Sequence of chain 1.P:
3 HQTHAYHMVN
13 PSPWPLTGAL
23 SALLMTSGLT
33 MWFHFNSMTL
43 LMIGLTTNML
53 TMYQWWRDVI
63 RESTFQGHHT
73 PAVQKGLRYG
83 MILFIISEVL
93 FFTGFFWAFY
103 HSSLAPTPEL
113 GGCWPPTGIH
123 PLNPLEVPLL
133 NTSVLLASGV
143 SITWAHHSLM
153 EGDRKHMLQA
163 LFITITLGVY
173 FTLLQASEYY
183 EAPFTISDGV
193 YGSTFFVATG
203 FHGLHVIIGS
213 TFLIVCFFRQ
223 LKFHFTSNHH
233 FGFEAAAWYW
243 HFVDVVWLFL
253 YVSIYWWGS

Sequence of chain 1.W:
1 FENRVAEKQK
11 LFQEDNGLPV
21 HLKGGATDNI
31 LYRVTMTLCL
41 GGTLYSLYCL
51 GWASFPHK

A small-molecule ligand and the protein it binds are described below.
Small molecule (SMILES): C[C@H](CCC(=O)O)[C@H]1CC[C@H]2[C@@H]3[C@H](O)C[C@@H]4C[C@H](O)CC[C@]4(C)[C@H]3C[C@H](O)[C@]12C

Binding-site contacts:
Ligand atom C18 contacts residue LEU160 of chain 1.P at 4.1 Å (hydrophobic).
Ligand atom C6 contacts residue LEU160 of chain 1.P at 4.5 Å (hydrophobic).
Ligand atom C15 contacts residue LEU160 of chain 1.P at 4.1 Å (hydrophobic).
Ligand atom C23 contacts residue LEU160 of chain 1.P at 4.5 Å (hydrophobic).
Ligand atom C3 contacts residue PHE164 of chain 1.P at 4.4 Å (hydrophobic).
Ligand atom C16 contacts residue LEU160 of chain 1.P at 4.2 Å (hydrophobic).
Ligand atom C4 contacts residue PHE164 of chain 1.P at 4.5 Å (hydrophobic).
Ligand atom O7 contacts residue GLN161 of chain 1.P at 4.3 Å.
Ligand atom C10 contacts residue PHE164 of chain 1.P at 4.3 Å (hydrophobic).
Ligand atom C6 contacts residue GLN161 of chain 1.P at 4.0 Å.
Ligand atom C24 contacts residue ARG156 of chain 1.P at 3.1 Å.
Ligand atom C5 contacts residue PHE164 of chain 1.P at 3.8 Å (hydrophobic).
Ligand atom C23 contacts residue PHE1 of chain 1.W at 4.4 Å (hydrophobic).
Ligand atom C24 contacts residue PHE1 of chain 1.W at 3.8 Å (hydrophobic).
Ligand atom C6 contacts residue PHE164 of chain 1.P at 3.8 Å (hydrophobic).
Ligand atom O25 contacts residue PHE1 of chain 1.W at 2.7 Å (h-bond).
Ligand atom C19 contacts residue PHE219 of chain 1.P at 3.5 Å (hydrophobic).
Ligand atom C15 contacts residue LYS157 of chain 1.P at 4.4 Å.
Ligand atom O26 contacts residue ARG156 of chain 1.P at 2.6 Å (salt-bridge).
Ligand atom C7 contacts residue LEU160 of chain 1.P at 4.4 Å (hydrophobic).
Ligand atom C18 contacts residue LEU223 of chain 1.P at 3.3 Å (hydrophobic).
Ligand atom C23 contacts residue ARG156 of chain 1.P at 3.9 Å.
Ligand atom C7 contacts residue GLN161 of chain 1.P at 4.0 Å.
Ligand atom C19 contacts residue PHE164 of chain 1.P at 3.3 Å (hydrophobic).
Ligand atom C1 contacts residue PHE164 of chain 1.P at 4.4 Å (hydrophobic).
Ligand atom O25 contacts residue ARG156 of chain 1.P at 2.9 Å (salt-bridge).